The small molecule below binds the protein below.
Small molecule (SMILES): CC(=O)N[C@@H]1[C@@H](O)[C@H](O)[C@@H](CO)O[C@H]1O

Sequence of chain 1.C:
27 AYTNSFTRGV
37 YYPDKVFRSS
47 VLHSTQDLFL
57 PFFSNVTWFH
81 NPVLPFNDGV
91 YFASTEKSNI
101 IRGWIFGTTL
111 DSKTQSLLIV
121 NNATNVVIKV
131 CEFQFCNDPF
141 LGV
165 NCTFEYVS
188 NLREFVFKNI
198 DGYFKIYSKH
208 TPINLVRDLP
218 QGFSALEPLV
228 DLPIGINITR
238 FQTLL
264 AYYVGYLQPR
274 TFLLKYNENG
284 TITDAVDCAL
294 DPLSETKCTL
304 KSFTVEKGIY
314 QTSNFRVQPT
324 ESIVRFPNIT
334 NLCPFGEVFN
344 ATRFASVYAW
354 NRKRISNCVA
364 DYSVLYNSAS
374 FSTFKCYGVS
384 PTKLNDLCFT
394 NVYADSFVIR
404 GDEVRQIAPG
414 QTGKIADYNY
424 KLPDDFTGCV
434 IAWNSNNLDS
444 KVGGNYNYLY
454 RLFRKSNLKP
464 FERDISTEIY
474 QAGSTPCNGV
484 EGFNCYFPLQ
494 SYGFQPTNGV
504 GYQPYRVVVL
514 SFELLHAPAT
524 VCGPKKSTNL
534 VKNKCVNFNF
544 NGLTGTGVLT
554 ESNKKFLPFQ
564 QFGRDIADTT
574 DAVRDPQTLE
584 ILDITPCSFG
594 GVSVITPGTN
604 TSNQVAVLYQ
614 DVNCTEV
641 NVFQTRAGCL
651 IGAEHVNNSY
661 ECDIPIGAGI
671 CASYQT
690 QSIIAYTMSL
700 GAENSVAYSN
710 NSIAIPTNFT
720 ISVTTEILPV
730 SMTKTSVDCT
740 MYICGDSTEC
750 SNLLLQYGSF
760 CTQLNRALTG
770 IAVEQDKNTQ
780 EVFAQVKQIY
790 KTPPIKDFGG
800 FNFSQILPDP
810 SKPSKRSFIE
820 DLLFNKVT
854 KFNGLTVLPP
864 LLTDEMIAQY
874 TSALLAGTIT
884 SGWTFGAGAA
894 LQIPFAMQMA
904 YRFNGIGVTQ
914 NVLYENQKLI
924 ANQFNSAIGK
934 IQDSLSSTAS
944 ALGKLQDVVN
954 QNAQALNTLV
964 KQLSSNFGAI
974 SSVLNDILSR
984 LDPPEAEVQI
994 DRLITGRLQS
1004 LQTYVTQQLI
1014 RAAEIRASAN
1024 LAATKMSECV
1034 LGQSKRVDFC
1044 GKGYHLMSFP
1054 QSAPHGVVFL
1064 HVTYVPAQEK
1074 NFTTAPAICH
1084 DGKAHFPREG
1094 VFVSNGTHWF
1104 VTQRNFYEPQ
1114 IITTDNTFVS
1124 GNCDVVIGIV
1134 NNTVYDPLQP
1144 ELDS

Binding-site contacts:
Ligand atom C3 contacts residue ASN709 of chain 1.C at 3.8 Å.
Ligand atom C8 contacts residue ILE1130 of chain 1.C at 3.8 Å (hydrophobic).
Ligand atom C1 contacts residue ASN709 of chain 1.C at 1.4 Å.
Ligand atom C8 contacts residue ASN709 of chain 1.C at 4.3 Å.
Ligand atom O7 contacts residue ASN709 of chain 1.C at 2.9 Å (h-bond).
Ligand atom C8 contacts residue GLY1131 of chain 1.C at 3.6 Å.
Ligand atom C4 contacts residue ASN709 of chain 1.C at 4.2 Å.
Ligand atom O5 contacts residue ASN709 of chain 1.C at 2.4 Å (h-bond).
Ligand atom C7 contacts residue ASN709 of chain 1.C at 3.1 Å.
Ligand atom C2 contacts residue ASN709 of chain 1.C at 2.5 Å.
Ligand atom C5 contacts residue ASN709 of chain 1.C at 3.7 Å.
Ligand atom N2 contacts residue ASN709 of chain 1.C at 2.9 Å (h-bond).